Binding-site contacts:
Ligand atom C2 contacts residue ASN35 of chain 1.A at 2.5 Å.
Ligand atom C5 contacts residue THR37 of chain 1.A at 4.5 Å.
Ligand atom C6 contacts residue THR37 of chain 1.A at 4.2 Å.
Ligand atom C4 contacts residue ASN35 of chain 1.A at 4.2 Å.
Ligand atom O5 contacts residue ASN35 of chain 1.A at 2.4 Å (h-bond).
Ligand atom O7 contacts residue ASN35 of chain 1.A at 3.4 Å (h-bond).
Ligand atom C1 contacts residue THR37 of chain 1.A at 4.4 Å.
Ligand atom C8 contacts residue GLN322 of chain 1.A at 3.9 Å.
Ligand atom N2 contacts residue ASN35 of chain 1.A at 2.9 Å (h-bond).
Ligand atom C1 contacts residue ASN35 of chain 1.A at 1.4 Å.
Ligand atom C7 contacts residue ASN35 of chain 1.A at 3.3 Å.
Ligand atom C3 contacts residue ASN35 of chain 1.A at 3.8 Å.
Ligand atom O5 contacts residue THR37 of chain 1.A at 3.7 Å.
Ligand atom C8 contacts residue ASN35 of chain 1.A at 4.4 Å.
Ligand atom C5 contacts residue ASN35 of chain 1.A at 3.7 Å.
Ligand atom C7 contacts residue GLN322 of chain 1.A at 4.3 Å.
Ligand atom N2 contacts residue GLN322 of chain 1.A at 4.3 Å.

A small-molecule ligand and the protein it binds are described below.
Small molecule (SMILES): CC(=O)N[C@@H]1[C@@H](O)[C@H](O)[C@@H](CO)O[C@H]1O

Sequence of chain 1.A:
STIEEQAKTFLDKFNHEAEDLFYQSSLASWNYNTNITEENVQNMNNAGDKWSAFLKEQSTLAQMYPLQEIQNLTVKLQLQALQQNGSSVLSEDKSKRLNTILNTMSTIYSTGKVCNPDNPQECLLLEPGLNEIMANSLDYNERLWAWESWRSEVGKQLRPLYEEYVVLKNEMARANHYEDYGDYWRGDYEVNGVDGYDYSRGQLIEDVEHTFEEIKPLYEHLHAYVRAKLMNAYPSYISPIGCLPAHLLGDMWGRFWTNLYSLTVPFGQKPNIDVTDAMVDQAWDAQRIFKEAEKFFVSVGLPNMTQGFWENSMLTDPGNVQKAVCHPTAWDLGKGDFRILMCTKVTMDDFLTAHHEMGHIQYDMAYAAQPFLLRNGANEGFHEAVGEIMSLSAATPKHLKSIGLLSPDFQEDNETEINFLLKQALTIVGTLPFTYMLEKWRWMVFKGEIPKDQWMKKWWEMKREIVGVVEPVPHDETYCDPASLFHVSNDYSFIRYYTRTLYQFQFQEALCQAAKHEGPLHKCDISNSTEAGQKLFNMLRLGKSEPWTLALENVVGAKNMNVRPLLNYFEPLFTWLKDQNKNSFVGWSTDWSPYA